Sequence of chain 1.C:
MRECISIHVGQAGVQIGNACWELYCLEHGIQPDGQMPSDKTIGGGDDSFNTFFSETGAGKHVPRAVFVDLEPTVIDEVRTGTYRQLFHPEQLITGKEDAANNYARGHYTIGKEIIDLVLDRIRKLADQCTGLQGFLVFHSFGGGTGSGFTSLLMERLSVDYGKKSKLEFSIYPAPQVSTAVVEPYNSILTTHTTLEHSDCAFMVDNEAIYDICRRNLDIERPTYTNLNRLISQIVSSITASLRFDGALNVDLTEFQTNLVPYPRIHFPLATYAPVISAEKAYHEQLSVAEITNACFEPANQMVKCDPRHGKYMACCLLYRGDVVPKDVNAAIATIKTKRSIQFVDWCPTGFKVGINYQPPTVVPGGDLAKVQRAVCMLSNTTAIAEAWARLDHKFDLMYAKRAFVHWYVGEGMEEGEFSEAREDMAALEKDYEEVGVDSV

Binding-site contacts:
Ligand atom C10 contacts residue LEU240 of chain 1.D at 3.7 Å (hydrophobic).
Ligand atom C13 contacts residue LEU253 of chain 1.D at 3.8 Å (hydrophobic).
Ligand atom C16 contacts residue ALA352 of chain 1.D at 3.7 Å (hydrophobic).
Ligand atom O25 contacts residue ASN256 of chain 1.D at 3.3 Å.
Ligand atom O15 contacts residue ALA314 of chain 1.D at 3.6 Å.
Ligand atom O09 contacts residue ALA248 of chain 1.D at 3.4 Å.
Ligand atom C05 contacts residue LYS252 of chain 1.D at 3.6 Å.
Ligand atom C01 contacts residue LEU246 of chain 1.D at 3.7 Å (hydrophobic).
Ligand atom C08 contacts residue CYS239 of chain 1.D at 3.8 Å (hydrophobic).
Ligand atom C23 contacts residue ASN348 of chain 1.D at 3.3 Å.
Ligand atom C26 contacts residue THR179 of chain 1.C at 3.2 Å.
Ligand atom O22 contacts residue ASN256 of chain 1.D at 3.1 Å (h-bond).
Ligand atom C07 contacts residue ALA248 of chain 1.D at 3.6 Å (hydrophobic).
Ligand atom C24 contacts residue ASN256 of chain 1.D at 3.4 Å.
Ligand atom C21 contacts residue LYS350 of chain 1.D at 3.8 Å.
Ligand atom C13 contacts residue VAL236 of chain 1.D at 3.6 Å (hydrophobic).
Ligand atom C03 contacts residue THR179 of chain 1.C at 3.4 Å.
Ligand atom C08 contacts residue ALA248 of chain 1.D at 3.8 Å (hydrophobic).
Ligand atom N02 contacts residue LEU246 of chain 1.D at 3.7 Å.
Ligand atom O09 contacts residue CYS239 of chain 1.D at 3.3 Å.
Ligand atom C23 contacts residue ASN256 of chain 1.D at 3.8 Å.
Ligand atom C23 contacts residue VAL313 of chain 1.D at 3.4 Å (hydrophobic).
Ligand atom C03 contacts residue LEU246 of chain 1.D at 3.6 Å (hydrophobic).
Ligand atom C19 contacts residue LEU253 of chain 1.D at 3.6 Å (hydrophobic).
Ligand atom C21 contacts residue ASN256 of chain 1.D at 3.5 Å.
Ligand atom O25 contacts residue ALA180 of chain 1.C at 3.7 Å.
Ligand atom N02 contacts residue THR179 of chain 1.C at 2.7 Å (h-bond).
Ligand atom C13 contacts residue ILE368 of chain 1.D at 3.7 Å (hydrophobic).
Ligand atom C04 contacts residue LEU246 of chain 1.D at 3.8 Å (hydrophobic).
Ligand atom O25 contacts residue VAL181 of chain 1.C at 3.4 Å (h-bond).
Ligand atom C04 contacts residue THR179 of chain 1.C at 3.5 Å.
Ligand atom C10 contacts residue LEU253 of chain 1.D at 3.8 Å (hydrophobic).
Ligand atom C14 contacts residue LEU253 of chain 1.D at 3.7 Å (hydrophobic).
Ligand atom C24 contacts residue LYS350 of chain 1.D at 3.3 Å.
Ligand atom C26 contacts residue LYS350 of chain 1.D at 3.6 Å.
Ligand atom O25 contacts residue LYS350 of chain 1.D at 3.4 Å.
Ligand atom C05 contacts residue LEU253 of chain 1.D at 3.8 Å (hydrophobic).
Ligand atom C11 contacts residue LEU253 of chain 1.D at 3.7 Å (hydrophobic).
Ligand atom C10 contacts residue ASP249 of chain 1.D at 3.8 Å.
Ligand atom O12 contacts residue CYS239 of chain 1.D at 3.4 Å.

This protein binds this small molecule.
Small molecule (SMILES): CN[C@H]1CCc2cc(OC)c(OC)c(OC)c2-c2ccc(OC)c(=O)cc21

Sequence of chain 1.D:
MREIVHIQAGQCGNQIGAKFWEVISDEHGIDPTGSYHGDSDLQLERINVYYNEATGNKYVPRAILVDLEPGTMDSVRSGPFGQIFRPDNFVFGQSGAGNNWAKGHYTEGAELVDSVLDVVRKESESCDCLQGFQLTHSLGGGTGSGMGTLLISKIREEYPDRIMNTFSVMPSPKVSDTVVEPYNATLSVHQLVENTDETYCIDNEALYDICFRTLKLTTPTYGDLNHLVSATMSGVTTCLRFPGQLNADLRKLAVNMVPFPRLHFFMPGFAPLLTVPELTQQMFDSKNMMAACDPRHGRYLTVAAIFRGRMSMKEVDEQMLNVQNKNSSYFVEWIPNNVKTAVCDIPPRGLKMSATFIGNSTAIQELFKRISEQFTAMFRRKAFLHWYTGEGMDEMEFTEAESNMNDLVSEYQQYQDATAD